Binding-site contacts:
Ligand atom O7 contacts residue GLU465 of chain 1.A at 4.5 Å.
Ligand atom C1 contacts residue ASN234 of chain 1.B at 4.5 Å.

Sequence of chain 1.A:
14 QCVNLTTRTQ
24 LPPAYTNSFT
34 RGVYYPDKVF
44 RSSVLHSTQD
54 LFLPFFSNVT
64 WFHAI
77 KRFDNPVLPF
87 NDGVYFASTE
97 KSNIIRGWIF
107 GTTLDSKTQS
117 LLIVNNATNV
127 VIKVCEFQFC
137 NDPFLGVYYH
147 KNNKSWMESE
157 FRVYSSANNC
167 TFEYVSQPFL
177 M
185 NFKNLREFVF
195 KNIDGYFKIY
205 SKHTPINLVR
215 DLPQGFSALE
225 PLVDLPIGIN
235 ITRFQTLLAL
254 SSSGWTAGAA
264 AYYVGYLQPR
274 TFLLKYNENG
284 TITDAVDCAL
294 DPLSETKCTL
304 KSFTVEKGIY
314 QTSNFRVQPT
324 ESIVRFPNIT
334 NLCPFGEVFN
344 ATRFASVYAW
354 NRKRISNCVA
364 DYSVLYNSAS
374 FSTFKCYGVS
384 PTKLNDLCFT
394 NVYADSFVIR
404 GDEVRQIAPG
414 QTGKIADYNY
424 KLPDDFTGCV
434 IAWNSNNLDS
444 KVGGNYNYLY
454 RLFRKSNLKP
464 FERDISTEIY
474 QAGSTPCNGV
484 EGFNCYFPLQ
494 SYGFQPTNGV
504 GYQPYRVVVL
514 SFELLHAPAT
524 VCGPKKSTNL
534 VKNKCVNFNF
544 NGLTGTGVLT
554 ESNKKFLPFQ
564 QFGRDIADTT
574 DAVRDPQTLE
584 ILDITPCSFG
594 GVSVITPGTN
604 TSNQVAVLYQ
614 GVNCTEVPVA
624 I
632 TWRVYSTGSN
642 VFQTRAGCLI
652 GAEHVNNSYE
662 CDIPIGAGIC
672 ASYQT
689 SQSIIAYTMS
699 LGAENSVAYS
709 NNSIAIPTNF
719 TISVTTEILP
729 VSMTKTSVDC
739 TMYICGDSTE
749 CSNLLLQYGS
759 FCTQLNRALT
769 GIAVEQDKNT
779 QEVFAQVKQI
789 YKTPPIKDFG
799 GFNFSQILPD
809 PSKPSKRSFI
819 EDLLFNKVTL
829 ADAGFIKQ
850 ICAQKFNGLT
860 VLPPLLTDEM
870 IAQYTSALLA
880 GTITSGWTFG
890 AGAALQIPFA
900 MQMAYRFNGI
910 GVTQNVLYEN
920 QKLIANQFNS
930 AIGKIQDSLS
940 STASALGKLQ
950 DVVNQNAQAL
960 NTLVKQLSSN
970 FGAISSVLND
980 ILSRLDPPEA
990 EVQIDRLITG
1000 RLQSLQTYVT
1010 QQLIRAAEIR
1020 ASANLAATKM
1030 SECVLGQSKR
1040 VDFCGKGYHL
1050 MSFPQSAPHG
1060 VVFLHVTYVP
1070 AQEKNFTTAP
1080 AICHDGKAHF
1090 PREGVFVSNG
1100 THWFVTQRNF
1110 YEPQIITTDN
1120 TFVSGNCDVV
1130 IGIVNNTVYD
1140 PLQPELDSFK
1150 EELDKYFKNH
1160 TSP

A protein and the small-molecule ligand that binds it are described below.
Small molecule (SMILES): CC(=O)N[C@@H]1[C@@H](O)[C@H](O)[C@@H](CO)O[C@H]1O

Sequence of chain 1.B:
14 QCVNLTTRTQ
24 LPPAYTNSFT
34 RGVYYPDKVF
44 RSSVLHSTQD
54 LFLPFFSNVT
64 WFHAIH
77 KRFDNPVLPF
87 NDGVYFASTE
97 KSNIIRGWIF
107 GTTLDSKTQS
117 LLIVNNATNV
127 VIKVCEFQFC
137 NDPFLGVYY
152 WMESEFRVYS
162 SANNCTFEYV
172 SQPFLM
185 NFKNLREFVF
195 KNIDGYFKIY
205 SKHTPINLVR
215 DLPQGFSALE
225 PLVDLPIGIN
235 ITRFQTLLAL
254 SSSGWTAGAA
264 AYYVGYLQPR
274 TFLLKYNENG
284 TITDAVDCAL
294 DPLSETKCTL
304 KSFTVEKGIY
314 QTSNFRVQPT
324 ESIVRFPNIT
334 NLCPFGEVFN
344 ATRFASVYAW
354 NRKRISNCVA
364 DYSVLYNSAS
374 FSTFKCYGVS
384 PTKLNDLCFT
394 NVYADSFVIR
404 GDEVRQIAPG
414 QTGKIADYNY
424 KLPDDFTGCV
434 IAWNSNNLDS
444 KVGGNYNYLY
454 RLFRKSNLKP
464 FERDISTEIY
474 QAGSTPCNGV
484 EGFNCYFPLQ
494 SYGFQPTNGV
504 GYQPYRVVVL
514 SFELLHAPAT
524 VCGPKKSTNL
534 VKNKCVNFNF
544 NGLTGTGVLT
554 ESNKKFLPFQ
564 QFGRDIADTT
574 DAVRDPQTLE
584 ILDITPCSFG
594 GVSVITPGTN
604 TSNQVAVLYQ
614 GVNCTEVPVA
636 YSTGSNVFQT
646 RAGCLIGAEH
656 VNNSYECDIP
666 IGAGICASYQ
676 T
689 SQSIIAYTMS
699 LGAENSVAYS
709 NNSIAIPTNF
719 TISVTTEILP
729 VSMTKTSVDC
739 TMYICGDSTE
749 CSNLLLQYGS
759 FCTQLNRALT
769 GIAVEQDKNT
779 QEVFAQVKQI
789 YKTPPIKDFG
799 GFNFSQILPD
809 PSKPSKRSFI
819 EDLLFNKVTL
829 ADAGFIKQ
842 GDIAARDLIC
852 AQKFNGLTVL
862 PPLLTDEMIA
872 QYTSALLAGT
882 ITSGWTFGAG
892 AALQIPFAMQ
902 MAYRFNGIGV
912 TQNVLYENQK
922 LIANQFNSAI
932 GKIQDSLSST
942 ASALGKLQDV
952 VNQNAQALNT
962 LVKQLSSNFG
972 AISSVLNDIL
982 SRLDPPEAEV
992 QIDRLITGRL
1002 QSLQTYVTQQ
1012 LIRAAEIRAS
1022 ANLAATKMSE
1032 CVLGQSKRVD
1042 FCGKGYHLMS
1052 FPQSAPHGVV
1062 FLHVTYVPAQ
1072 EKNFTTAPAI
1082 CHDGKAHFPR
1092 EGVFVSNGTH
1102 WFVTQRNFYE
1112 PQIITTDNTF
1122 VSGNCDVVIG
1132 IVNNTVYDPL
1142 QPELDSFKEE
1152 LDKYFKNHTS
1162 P